Binding-site contacts:
Ligand atom O5 contacts residue ASN179 of chain 1.A at 2.3 Å (h-bond).
Ligand atom C2 contacts residue HIS146 of chain 1.A at 3.8 Å.
Ligand atom O7 contacts residue ASN179 of chain 1.A at 4.1 Å.
Ligand atom N2 contacts residue ASN179 of chain 1.A at 3.0 Å (h-bond).
Ligand atom O7 contacts residue GLY178 of chain 1.A at 4.2 Å.
Ligand atom C1 contacts residue ALA147 of chain 1.A at 4.4 Å (hydrophobic).
Ligand atom C1 contacts residue ASN179 of chain 1.A at 1.4 Å.
Ligand atom O7 contacts residue HIS146 of chain 1.A at 3.9 Å.
Ligand atom O5 contacts residue ALA147 of chain 1.A at 3.6 Å.
Ligand atom O5 contacts residue HIS146 of chain 1.A at 3.7 Å.
Ligand atom C3 contacts residue ASN179 of chain 1.A at 3.8 Å.
Ligand atom C7 contacts residue HIS146 of chain 1.A at 4.4 Å.
Ligand atom C5 contacts residue ASN179 of chain 1.A at 3.6 Å.
Ligand atom C7 contacts residue GLY178 of chain 1.A at 4.3 Å.
Ligand atom N2 contacts residue HIS146 of chain 1.A at 4.4 Å.
Ligand atom C4 contacts residue ASN179 of chain 1.A at 4.3 Å.
Ligand atom C1 contacts residue HIS146 of chain 1.A at 3.6 Å.
Ligand atom C2 contacts residue ASN179 of chain 1.A at 2.5 Å.
Ligand atom C6 contacts residue ALA147 of chain 1.A at 4.1 Å (hydrophobic).
Ligand atom C8 contacts residue GLY178 of chain 1.A at 4.0 Å.
Ligand atom O6 contacts residue ALA147 of chain 1.A at 3.9 Å.
Ligand atom C7 contacts residue ASN179 of chain 1.A at 3.8 Å.

Sequence of chain 1.A:
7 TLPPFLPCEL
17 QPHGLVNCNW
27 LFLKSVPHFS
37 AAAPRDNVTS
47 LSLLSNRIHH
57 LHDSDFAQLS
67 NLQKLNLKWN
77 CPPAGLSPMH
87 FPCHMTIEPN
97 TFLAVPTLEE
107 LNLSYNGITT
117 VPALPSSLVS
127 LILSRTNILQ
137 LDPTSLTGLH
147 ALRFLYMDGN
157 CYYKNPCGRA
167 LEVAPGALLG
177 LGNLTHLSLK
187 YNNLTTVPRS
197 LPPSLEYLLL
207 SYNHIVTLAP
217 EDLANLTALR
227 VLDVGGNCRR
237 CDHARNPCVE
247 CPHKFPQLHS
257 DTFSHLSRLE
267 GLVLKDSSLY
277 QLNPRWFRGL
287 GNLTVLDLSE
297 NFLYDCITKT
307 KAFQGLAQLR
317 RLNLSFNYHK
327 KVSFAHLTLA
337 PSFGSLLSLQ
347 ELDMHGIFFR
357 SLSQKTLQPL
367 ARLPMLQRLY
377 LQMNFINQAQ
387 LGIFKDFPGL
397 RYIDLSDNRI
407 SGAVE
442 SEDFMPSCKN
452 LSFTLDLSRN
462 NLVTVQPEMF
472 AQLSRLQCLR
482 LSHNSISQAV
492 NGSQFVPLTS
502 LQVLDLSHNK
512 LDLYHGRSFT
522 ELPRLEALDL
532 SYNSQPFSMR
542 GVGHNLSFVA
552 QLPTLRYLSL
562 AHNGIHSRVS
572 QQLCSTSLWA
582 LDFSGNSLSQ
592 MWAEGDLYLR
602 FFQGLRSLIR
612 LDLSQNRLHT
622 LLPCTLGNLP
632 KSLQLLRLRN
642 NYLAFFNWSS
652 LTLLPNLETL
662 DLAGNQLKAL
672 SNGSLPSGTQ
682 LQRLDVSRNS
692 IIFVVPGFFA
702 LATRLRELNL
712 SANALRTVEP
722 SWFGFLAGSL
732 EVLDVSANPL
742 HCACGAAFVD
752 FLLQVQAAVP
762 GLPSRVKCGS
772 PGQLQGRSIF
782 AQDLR

The protein below binds the small molecule below.
Small molecule (SMILES): CC(=O)N[C@@H]1[C@@H](O)[C@H](O)[C@@H](CO)O[C@H]1O